This small molecule binds to this protein.
Small molecule (SMILES): O=P([O-])([O-])OC1[C@@H](O)[C@H](O)C(O)[C@H](O)[C@@H]1O

Sequence of chain 4.B:
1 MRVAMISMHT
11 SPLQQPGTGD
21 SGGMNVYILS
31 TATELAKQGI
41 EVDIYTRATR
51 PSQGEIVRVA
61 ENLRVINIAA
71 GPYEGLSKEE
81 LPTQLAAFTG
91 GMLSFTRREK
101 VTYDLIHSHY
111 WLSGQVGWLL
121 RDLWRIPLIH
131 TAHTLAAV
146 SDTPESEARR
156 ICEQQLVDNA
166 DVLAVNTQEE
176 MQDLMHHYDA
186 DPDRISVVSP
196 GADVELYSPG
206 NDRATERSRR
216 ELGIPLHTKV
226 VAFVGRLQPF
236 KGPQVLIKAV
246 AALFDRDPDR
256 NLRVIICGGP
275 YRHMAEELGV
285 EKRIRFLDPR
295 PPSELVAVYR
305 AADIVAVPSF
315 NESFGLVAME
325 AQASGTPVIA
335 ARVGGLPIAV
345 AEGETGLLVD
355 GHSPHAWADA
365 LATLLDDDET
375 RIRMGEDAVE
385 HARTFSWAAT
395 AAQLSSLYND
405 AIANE

Binding-site contacts:
Ligand atom O6 contacts residue HIS9 of chain 4.B at 3.7 Å.
Ligand atom O6 contacts residue LYS78 of chain 4.B at 3.5 Å (salt-bridge).
Ligand atom P1 contacts residue LYS78 of chain 4.B at 3.6 Å.
Ligand atom O8 contacts residue TYR110 of chain 4.B at 2.7 Å (h-bond).
Ligand atom C4 contacts residue MET24 of chain 4.B at 3.6 Å (hydrophobic).
Ligand atom O4 contacts residue MET24 of chain 4.B at 3.6 Å.
Ligand atom C1 contacts residue ARG231 of chain 4.B at 3.8 Å.
Ligand atom O2 contacts residue THR134 of chain 4.B at 3.5 Å (h-bond).
Ligand atom O3 contacts residue GLY23 of chain 4.B at 3.5 Å (h-bond).
Ligand atom O3 contacts residue GLY22 of chain 4.B at 4.1 Å.
Ligand atom O3 contacts residue ARG231 of chain 4.B at 4.1 Å.
Ligand atom O1 contacts residue TYR110 of chain 4.B at 3.9 Å.
Ligand atom C6 contacts residue HIS9 of chain 4.B at 3.9 Å.
Ligand atom O4 contacts residue GLY22 of chain 4.B at 3.2 Å (h-bond).
Ligand atom O9 contacts residue PHE235 of chain 4.B at 3.9 Å.
Ligand atom P1 contacts residue TYR110 of chain 4.B at 3.9 Å.
Ligand atom C3 contacts residue UDP1 of chain 4.F at 3.7 Å.
Ligand atom O5 contacts residue MET24 of chain 4.B at 3.8 Å.
Ligand atom P1 contacts residue THR134 of chain 4.B at 3.6 Å.
Ligand atom O5 contacts residue HIS9 of chain 4.B at 2.7 Å (h-bond).
Ligand atom O5 contacts residue THR10 of chain 4.B at 3.5 Å.
Ligand atom C5 contacts residue HIS9 of chain 4.B at 3.9 Å.
Ligand atom C4 contacts residue ASN25 of chain 4.B at 4.1 Å.
Ligand atom O8 contacts residue ARG154 of chain 4.B at 3.9 Å.
Ligand atom C5 contacts residue ASP20 of chain 4.B at 3.1 Å.
Ligand atom O3 contacts residue MET24 of chain 4.B at 3.1 Å (h-bond).
Ligand atom O2 contacts residue HIS133 of chain 4.B at 3.9 Å.
Ligand atom O7 contacts residue THR134 of chain 4.B at 3.0 Å (h-bond).
Ligand atom O9 contacts residue LYS78 of chain 4.B at 3.7 Å.
Ligand atom C2 contacts residue ARG231 of chain 4.B at 3.7 Å.
Ligand atom O3 contacts residue UDP1 of chain 4.F at 3.1 Å (h-bond).
Ligand atom O4 contacts residue ASP20 of chain 4.B at 3.3 Å (salt-bridge).
Ligand atom C4 contacts residue ASP20 of chain 4.B at 3.8 Å.
Ligand atom O4 contacts residue ASN25 of chain 4.B at 2.7 Å (h-bond).
Ligand atom O8 contacts residue LYS78 of chain 4.B at 2.5 Å (salt-bridge).
Ligand atom C3 contacts residue ARG231 of chain 4.B at 3.5 Å.
Ligand atom O1 contacts residue THR134 of chain 4.B at 3.0 Å (h-bond).
Ligand atom O4 contacts residue SER21 of chain 4.B at 4.0 Å.
Ligand atom O5 contacts residue ASP20 of chain 4.B at 2.7 Å (salt-bridge).
Ligand atom O7 contacts residue ARG154 of chain 4.B at 3.2 Å (salt-bridge).